Binding-site contacts:
Ligand atom C6 contacts residue THR48 of chain 8.B at 4.4 Å.
Ligand atom O6 contacts residue ASN75 of chain 8.A at 3.8 Å.
Ligand atom C8 contacts residue ASN75 of chain 8.A at 3.0 Å.
Ligand atom O7 contacts residue MET126 of chain 8.A at 3.1 Å.
Ligand atom C4 contacts residue NAG1 of chain 8.N at 2.9 Å.
Ligand atom O6 contacts residue CYS45 of chain 8.B at 3.4 Å (h-bond).
Ligand atom O6 contacts residue GLU46 of chain 8.B at 3.8 Å.
Ligand atom O5 contacts residue ASN75 of chain 8.A at 2.1 Å (h-bond).
Ligand atom O7 contacts residue ASN75 of chain 8.A at 3.2 Å (h-bond).
Ligand atom C7 contacts residue MET126 of chain 8.A at 3.8 Å (hydrophobic).
Ligand atom C6 contacts residue CYS45 of chain 8.B at 4.4 Å (hydrophobic).
Ligand atom C4 contacts residue ASN75 of chain 8.A at 4.0 Å.
Ligand atom C6 contacts residue ASN75 of chain 8.A at 3.8 Å.
Ligand atom C5 contacts residue ASN75 of chain 8.A at 3.2 Å.
Ligand atom N2 contacts residue ASN75 of chain 8.A at 3.0 Å (h-bond).
Ligand atom O6 contacts residue THR48 of chain 8.B at 4.0 Å.
Ligand atom C2 contacts residue ASN75 of chain 8.A at 2.6 Å.
Ligand atom O4 contacts residue NAG1 of chain 8.N at 1.6 Å.
Ligand atom C7 contacts residue ASN75 of chain 8.A at 2.8 Å.
Ligand atom C8 contacts residue MET126 of chain 8.A at 3.7 Å (hydrophobic).
Ligand atom O3 contacts residue NAG1 of chain 8.N at 2.4 Å (h-bond).
Ligand atom O6 contacts residue NAG1 of chain 8.N at 4.1 Å.
Ligand atom O5 contacts residue THR48 of chain 8.B at 4.0 Å.
Ligand atom C3 contacts residue ASN75 of chain 8.A at 3.5 Å.
Ligand atom C8 contacts residue PHE98 of chain 8.A at 3.6 Å (hydrophobic).
Ligand atom C2 contacts residue NAG1 of chain 8.N at 4.1 Å.
Ligand atom C6 contacts residue NAG1 of chain 8.N at 3.4 Å.
Ligand atom C5 contacts residue NAG1 of chain 8.N at 3.7 Å.
Ligand atom C3 contacts residue NAG1 of chain 8.N at 3.3 Å.
Ligand atom C1 contacts residue ASN75 of chain 8.A at 1.3 Å.

The small molecule below binds the protein below.
Small molecule (SMILES): CC(=O)N[C@@H]1[C@@H](O)[C@H](O)[C@@H](CO)O[C@H]1O

Sequence of chain 8.B:
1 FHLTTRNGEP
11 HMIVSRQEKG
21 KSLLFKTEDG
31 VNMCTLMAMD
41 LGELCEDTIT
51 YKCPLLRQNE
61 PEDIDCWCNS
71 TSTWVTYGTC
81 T

Sequence of chain 8.A:
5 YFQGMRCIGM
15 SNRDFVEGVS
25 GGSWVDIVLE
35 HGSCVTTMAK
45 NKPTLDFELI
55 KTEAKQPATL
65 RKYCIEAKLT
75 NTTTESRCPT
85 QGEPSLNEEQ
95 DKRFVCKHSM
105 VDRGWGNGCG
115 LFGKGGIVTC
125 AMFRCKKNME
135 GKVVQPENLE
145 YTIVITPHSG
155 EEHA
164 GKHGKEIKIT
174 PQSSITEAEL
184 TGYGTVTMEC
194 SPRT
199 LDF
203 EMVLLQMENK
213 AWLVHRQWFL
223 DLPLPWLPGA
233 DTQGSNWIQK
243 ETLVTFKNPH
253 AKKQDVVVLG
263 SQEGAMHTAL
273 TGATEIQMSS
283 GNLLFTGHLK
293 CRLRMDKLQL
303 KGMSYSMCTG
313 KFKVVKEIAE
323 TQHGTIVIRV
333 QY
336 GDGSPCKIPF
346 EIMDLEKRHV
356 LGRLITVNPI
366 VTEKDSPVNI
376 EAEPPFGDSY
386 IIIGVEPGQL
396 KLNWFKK